Sequence of chain 1.A:
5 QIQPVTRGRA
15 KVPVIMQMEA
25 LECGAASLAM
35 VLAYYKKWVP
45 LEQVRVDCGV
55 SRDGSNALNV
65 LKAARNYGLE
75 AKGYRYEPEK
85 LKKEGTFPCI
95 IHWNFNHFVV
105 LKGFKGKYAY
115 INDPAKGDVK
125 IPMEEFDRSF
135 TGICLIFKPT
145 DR

The protein below binds the small molecule below.
Small molecule (SMILES): CC(C)C[C@H](NC(=O)[C@H](CC(N)=O)NC(=O)CN)C(=O)N[C@@H](CO)C(=O)N[C@@H](CC(=O)O)C(=O)N[C@@H](CC(=O)O)C(=O)N[C@@H](CCC(=O)O)C(=O)N[C@@H](CC(C)C)C(=O)N[C@@H](CCC(=O)O)C(=O)NCC(=O)N[C@H](C(=O)N[C@@H](C)C(=O)NCC(=O)NCC=O)C(C)C

Binding-site contacts:
Ligand atom C contacts residue SER59 of chain 1.A at 3.5 Å.
Ligand atom CA contacts residue ALA24 of chain 1.A at 3.4 Å (hydrophobic).
Ligand atom N contacts residue ASN100 of chain 1.A at 2.9 Å (h-bond).
Ligand atom CA contacts residue CYS27 of chain 1.A at 2.7 Å (hydrophobic).
Ligand atom N contacts residue GLY77 of chain 1.A at 2.8 Å (h-bond).
Ligand atom O contacts residue SER59 of chain 1.A at 2.9 Å (h-bond).
Ligand atom C contacts residue CYS27 of chain 1.A at 3.6 Å (hydrophobic).
Ligand atom O contacts residue ALA61 of chain 1.A at 2.8 Å (h-bond).
Ligand atom CG contacts residue 16P1 of chain 1.I at 3.5 Å.
Ligand atom O contacts residue 16P1 of chain 1.I at 3.6 Å.
Ligand atom CA contacts residue GLY77 of chain 1.A at 3.5 Å.
Ligand atom CA contacts residue LEU25 of chain 1.A at 3.6 Å (hydrophobic).
Ligand atom N contacts residue GLY77 of chain 1.A at 3.4 Å (h-bond).
Ligand atom O contacts residue ASN60 of chain 1.A at 3.0 Å.
Ligand atom O contacts residue CYS27 of chain 1.A at 2.6 Å (h-bond).
Ligand atom C contacts residue HIS101 of chain 1.A at 3.5 Å.
Ligand atom CD1 contacts residue TYR78 of chain 1.A at 3.5 Å (hydrophobic).
Ligand atom CA contacts residue ASN100 of chain 1.A at 3.2 Å.
Ligand atom O contacts residue HIS96 of chain 1.A at 2.9 Å.
Ligand atom N contacts residue CYS27 of chain 1.A at 3.2 Å (h-bond).
Ligand atom ND2 contacts residue 16P1 of chain 1.I at 3.1 Å.
Ligand atom CA contacts residue SER59 of chain 1.A at 3.2 Å.
Ligand atom OD1 contacts residue ARG79 of chain 1.A at 2.9 Å (salt-bridge).
Ligand atom O contacts residue LEU62 of chain 1.A at 3.5 Å.
Ligand atom O contacts residue LEU62 of chain 1.A at 3.4 Å (h-bond).
Ligand atom N contacts residue SER59 of chain 1.A at 2.9 Å (h-bond).
Ligand atom CD1 contacts residue LEU65 of chain 1.A at 3.6 Å (hydrophobic).
Ligand atom O contacts residue ALA61 of chain 1.A at 3.5 Å (h-bond).
Ligand atom C contacts residue CYS27 of chain 1.A at 1.7 Å (hydrophobic).
Ligand atom O contacts residue HIS101 of chain 1.A at 2.8 Å (h-bond).
Ligand atom ND2 contacts residue ARG79 of chain 1.A at 3.1 Å (salt-bridge).
Ligand atom N contacts residue GLY77 of chain 1.A at 3.6 Å.
Ligand atom O contacts residue ASN60 of chain 1.A at 3.3 Å.
Ligand atom C contacts residue ALA24 of chain 1.A at 3.4 Å (hydrophobic).
Ligand atom O contacts residue ALA24 of chain 1.A at 3.2 Å (h-bond).
Ligand atom CG1 contacts residue HIS96 of chain 1.A at 3.5 Å.
Ligand atom C contacts residue ASN100 of chain 1.A at 3.4 Å.
Ligand atom OD1 contacts residue TYR78 of chain 1.A at 3.4 Å.
Ligand atom N contacts residue PHE102 of chain 1.A at 3.5 Å.
Ligand atom O contacts residue GLY58 of chain 1.A at 3.3 Å.